Sequence of chain 1.A:
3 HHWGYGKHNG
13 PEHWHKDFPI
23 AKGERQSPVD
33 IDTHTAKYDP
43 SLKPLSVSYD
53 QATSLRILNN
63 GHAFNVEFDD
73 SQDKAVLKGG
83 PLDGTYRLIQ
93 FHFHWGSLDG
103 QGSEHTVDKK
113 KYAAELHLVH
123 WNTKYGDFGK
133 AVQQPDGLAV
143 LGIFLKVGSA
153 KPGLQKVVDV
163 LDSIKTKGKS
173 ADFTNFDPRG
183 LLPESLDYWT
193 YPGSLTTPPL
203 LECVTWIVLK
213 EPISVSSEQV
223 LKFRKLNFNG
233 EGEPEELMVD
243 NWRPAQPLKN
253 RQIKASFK

The protein below binds the small molecule below.
Small molecule (SMILES): CCc1cnc(SCC(=O)c2ccc(Cl)c(S(N)(=O)=O)c2)nc1

Binding-site contacts:
Ligand atom C14 contacts residue HIS94 of chain 1.A at 3.6 Å.
Ligand atom CL21 contacts residue LEU140 of chain 1.A at 3.7 Å.
Ligand atom S19 contacts residue ZN1 of chain 1.B at 3.0 Å.
Ligand atom C15 contacts residue HIS94 of chain 1.A at 3.8 Å.
Ligand atom C16 contacts residue VAL121 of chain 1.A at 3.9 Å (hydrophobic).
Ligand atom C13 contacts residue THR199 of chain 1.A at 4.0 Å.
Ligand atom CL21 contacts residue VAL121 of chain 1.A at 3.9 Å.
Ligand atom O20 contacts residue TRP208 of chain 1.A at 3.7 Å.
Ligand atom N23 contacts residue HIS119 of chain 1.A at 3.4 Å (h-bond).
Ligand atom O22 contacts residue HIS94 of chain 1.A at 3.4 Å.
Ligand atom C12 contacts residue PRO201 of chain 1.A at 3.8 Å (hydrophobic).
Ligand atom C5 contacts residue PRO201 of chain 1.A at 3.7 Å (hydrophobic).
Ligand atom C4 contacts residue LEU197 of chain 1.A at 3.9 Å (hydrophobic).
Ligand atom C13 contacts residue GLN92 of chain 1.A at 3.9 Å.
Ligand atom C11 contacts residue PRO201 of chain 1.A at 3.7 Å (hydrophobic).
Ligand atom O22 contacts residue HIS119 of chain 1.A at 3.3 Å (h-bond).
Ligand atom N23 contacts residue THR198 of chain 1.A at 2.9 Å (h-bond).
Ligand atom C14 contacts residue THR199 of chain 1.A at 3.7 Å.
Ligand atom N23 contacts residue HIS96 of chain 1.A at 3.3 Å (h-bond).
Ligand atom C12 contacts residue LEU197 of chain 1.A at 4.0 Å (hydrophobic).
Ligand atom CL21 contacts residue LEU197 of chain 1.A at 3.8 Å.
Ligand atom S7 contacts residue THR199 of chain 1.A at 3.9 Å.
Ligand atom O20 contacts residue LEU197 of chain 1.A at 3.3 Å.
Ligand atom O22 contacts residue ZN1 of chain 1.B at 3.0 Å.
Ligand atom C18 contacts residue GLN92 of chain 1.A at 3.7 Å.
Ligand atom O22 contacts residue TRP208 of chain 1.A at 3.9 Å.
Ligand atom C8 contacts residue THR199 of chain 1.A at 3.2 Å.
Ligand atom N23 contacts residue HIS94 of chain 1.A at 3.2 Å (h-bond).
Ligand atom N3 contacts residue THR199 of chain 1.A at 3.7 Å.
Ligand atom S19 contacts residue HIS119 of chain 1.A at 3.9 Å.
Ligand atom S19 contacts residue THR198 of chain 1.A at 3.9 Å.
Ligand atom C17 contacts residue VAL121 of chain 1.A at 3.9 Å (hydrophobic).
Ligand atom O10 contacts residue DMS1 of chain 1.F at 3.4 Å.
Ligand atom O10 contacts residue GLN92 of chain 1.A at 3.5 Å (h-bond).
Ligand atom CL21 contacts residue VAL142 of chain 1.A at 3.5 Å.
Ligand atom O10 contacts residue ASN67 of chain 1.A at 3.7 Å.
Ligand atom N23 contacts residue ZN1 of chain 1.B at 1.9 Å.
Ligand atom S19 contacts residue HIS94 of chain 1.A at 3.9 Å.
Ligand atom O22 contacts residue VAL121 of chain 1.A at 3.9 Å.
Ligand atom O20 contacts residue THR198 of chain 1.A at 2.9 Å (h-bond).